This small molecule binds to this protein.
Small molecule (SMILES): CC(=O)N[C@@H]1[C@@H](O)[C@H](O)[C@@H](CO)O[C@H]1O

Sequence of chain 1.A:
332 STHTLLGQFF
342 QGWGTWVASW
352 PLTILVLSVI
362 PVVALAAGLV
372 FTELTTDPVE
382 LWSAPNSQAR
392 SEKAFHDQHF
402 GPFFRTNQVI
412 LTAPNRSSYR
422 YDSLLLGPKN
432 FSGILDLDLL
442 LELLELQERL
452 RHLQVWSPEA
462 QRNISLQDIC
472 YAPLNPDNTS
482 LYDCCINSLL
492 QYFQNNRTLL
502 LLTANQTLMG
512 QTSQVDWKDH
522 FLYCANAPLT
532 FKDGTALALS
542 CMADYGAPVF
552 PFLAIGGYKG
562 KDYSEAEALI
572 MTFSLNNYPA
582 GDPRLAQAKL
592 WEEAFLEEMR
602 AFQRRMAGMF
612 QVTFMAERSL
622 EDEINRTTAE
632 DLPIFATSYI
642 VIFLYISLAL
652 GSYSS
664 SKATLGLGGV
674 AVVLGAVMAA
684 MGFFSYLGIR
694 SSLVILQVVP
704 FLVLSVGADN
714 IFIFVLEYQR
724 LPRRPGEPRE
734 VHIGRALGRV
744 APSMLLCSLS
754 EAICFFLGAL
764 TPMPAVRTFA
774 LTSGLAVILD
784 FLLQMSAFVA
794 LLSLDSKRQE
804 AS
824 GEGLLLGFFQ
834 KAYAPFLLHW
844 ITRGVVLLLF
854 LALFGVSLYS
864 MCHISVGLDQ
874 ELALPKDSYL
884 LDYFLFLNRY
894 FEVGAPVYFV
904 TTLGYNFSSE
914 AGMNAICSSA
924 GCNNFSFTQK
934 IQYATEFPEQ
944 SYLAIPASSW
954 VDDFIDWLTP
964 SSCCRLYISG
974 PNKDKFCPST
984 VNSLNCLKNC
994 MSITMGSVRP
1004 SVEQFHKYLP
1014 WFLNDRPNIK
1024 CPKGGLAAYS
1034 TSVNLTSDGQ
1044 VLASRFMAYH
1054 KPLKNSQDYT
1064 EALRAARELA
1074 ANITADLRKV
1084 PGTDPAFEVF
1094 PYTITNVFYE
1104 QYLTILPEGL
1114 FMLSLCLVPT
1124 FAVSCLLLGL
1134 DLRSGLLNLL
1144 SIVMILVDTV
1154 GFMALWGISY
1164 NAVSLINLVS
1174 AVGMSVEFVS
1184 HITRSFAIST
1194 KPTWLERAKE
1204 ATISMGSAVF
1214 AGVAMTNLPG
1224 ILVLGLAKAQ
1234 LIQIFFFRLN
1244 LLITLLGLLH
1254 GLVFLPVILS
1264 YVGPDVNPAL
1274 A

Binding-site contacts:
Ligand atom C7 contacts residue LEU1072 of chain 1.A at 4.1 Å (hydrophobic).
Ligand atom C4 contacts residue ASN1075 of chain 1.A at 3.2 Å.
Ligand atom C8 contacts residue LEU1072 of chain 1.A at 3.4 Å (hydrophobic).
Ligand atom N2 contacts residue ASN1075 of chain 1.A at 3.5 Å (h-bond).
Ligand atom C2 contacts residue ASN1075 of chain 1.A at 2.5 Å.
Ligand atom N2 contacts residue LEU1072 of chain 1.A at 4.4 Å.
Ligand atom C6 contacts residue ASN1075 of chain 1.A at 3.2 Å.
Ligand atom C8 contacts residue GLU1071 of chain 1.A at 3.5 Å.
Ligand atom O7 contacts residue LEU1072 of chain 1.A at 4.5 Å.
Ligand atom C3 contacts residue ASN1075 of chain 1.A at 3.4 Å.
Ligand atom O5 contacts residue ASN1075 of chain 1.A at 2.3 Å (h-bond).
Ligand atom C8 contacts residue ALA1068 of chain 1.A at 4.1 Å (hydrophobic).
Ligand atom O3 contacts residue ASN1075 of chain 1.A at 4.5 Å.
Ligand atom O6 contacts residue ASN1075 of chain 1.A at 2.7 Å (h-bond).
Ligand atom C1 contacts residue ASN1075 of chain 1.A at 1.4 Å.
Ligand atom C7 contacts residue GLU1071 of chain 1.A at 4.2 Å.
Ligand atom C5 contacts residue ASN1075 of chain 1.A at 3.0 Å.
Ligand atom N2 contacts residue GLU1071 of chain 1.A at 3.8 Å.